Sequence of chain 1.A:
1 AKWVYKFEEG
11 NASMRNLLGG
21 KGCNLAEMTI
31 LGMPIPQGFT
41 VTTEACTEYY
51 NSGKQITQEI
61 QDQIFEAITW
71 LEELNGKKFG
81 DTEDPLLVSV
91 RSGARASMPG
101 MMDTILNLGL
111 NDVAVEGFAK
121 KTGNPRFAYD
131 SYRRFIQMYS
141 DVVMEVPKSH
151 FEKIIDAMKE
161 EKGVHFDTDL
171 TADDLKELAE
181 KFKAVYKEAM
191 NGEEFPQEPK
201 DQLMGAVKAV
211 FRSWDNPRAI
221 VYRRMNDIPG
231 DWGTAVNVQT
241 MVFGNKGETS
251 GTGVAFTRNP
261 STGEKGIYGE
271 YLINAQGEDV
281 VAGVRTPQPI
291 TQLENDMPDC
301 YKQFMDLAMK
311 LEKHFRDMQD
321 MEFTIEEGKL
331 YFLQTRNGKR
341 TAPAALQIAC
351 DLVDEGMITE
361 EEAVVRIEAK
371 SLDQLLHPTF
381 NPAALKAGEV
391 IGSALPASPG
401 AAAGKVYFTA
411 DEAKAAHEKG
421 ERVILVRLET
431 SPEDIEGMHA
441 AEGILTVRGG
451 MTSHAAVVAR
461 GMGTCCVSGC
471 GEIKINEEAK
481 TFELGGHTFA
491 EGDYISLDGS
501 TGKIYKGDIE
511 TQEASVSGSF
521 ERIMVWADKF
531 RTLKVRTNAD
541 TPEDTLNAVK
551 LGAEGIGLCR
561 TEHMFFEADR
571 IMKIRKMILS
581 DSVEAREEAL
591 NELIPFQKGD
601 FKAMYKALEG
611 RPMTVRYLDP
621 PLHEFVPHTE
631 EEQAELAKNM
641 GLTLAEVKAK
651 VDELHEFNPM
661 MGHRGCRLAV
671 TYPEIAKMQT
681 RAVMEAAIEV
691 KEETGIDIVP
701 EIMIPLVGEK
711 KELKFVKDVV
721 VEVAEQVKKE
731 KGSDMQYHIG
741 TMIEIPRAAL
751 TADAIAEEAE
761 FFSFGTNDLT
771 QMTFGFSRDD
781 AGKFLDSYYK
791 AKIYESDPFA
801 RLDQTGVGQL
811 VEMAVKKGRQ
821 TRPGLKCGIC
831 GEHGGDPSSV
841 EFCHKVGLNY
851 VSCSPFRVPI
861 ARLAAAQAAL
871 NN

Binding-site contacts:
Ligand atom O2P contacts residue ASN767 of chain 1.A at 2.9 Å (h-bond).
Ligand atom C1 contacts residue ASN767 of chain 1.A at 3.4 Å.
Ligand atom O1 contacts residue ASN767 of chain 1.A at 2.5 Å (h-bond).
Ligand atom O1 contacts residue THR766 of chain 1.A at 3.0 Å (h-bond).
Ligand atom C1 contacts residue THR766 of chain 1.A at 3.6 Å.
Ligand atom O2 contacts residue MET742 of chain 1.A at 3.1 Å.
Ligand atom C2 contacts residue MET742 of chain 1.A at 3.9 Å (hydrophobic).
Ligand atom C3 contacts residue ARG616 of chain 1.A at 3.8 Å.
Ligand atom C2 contacts residue ARG616 of chain 1.A at 3.9 Å.
Ligand atom O3P contacts residue ARG560 of chain 1.A at 3.0 Å (salt-bridge).
Ligand atom O1 contacts residue GLY831 of chain 1.A at 2.9 Å.
Ligand atom O1P contacts residue ARG560 of chain 1.A at 2.6 Å (salt-bridge).
Ligand atom C1 contacts residue GLU744 of chain 1.A at 3.7 Å.
Ligand atom O2' contacts residue ASN767 of chain 1.A at 3.5 Å (h-bond).
Ligand atom O3P contacts residue LEU558 of chain 1.A at 4.0 Å.
Ligand atom O2 contacts residue MG1 of chain 1.B at 2.3 Å.
Ligand atom C3 contacts residue CYS830 of chain 1.A at 3.7 Å (hydrophobic).
Ligand atom O1P contacts residue ASN767 of chain 1.A at 3.3 Å (h-bond).
Ligand atom O2' contacts residue MG1 of chain 1.B at 2.5 Å.
Ligand atom C3 contacts residue LEU558 of chain 1.A at 3.8 Å (hydrophobic).
Ligand atom O2 contacts residue ARG616 of chain 1.A at 3.0 Å (salt-bridge).
Ligand atom C1 contacts residue GLY765 of chain 1.A at 3.1 Å.
Ligand atom O2' contacts residue THR766 of chain 1.A at 3.8 Å.
Ligand atom C2 contacts residue ASN767 of chain 1.A at 4.0 Å.
Ligand atom C1 contacts residue MG1 of chain 1.B at 3.1 Å.
Ligand atom O1 contacts residue GLY765 of chain 1.A at 3.0 Å.
Ligand atom C2 contacts residue MG1 of chain 1.B at 3.1 Å.
Ligand atom O2' contacts residue GLY765 of chain 1.A at 2.9 Å (h-bond).
Ligand atom C1 contacts residue ASP768 of chain 1.A at 3.8 Å.
Ligand atom O3P contacts residue ARG616 of chain 1.A at 2.4 Å (salt-bridge).
Ligand atom C3 contacts residue ASN767 of chain 1.A at 3.7 Å.
Ligand atom P contacts residue ARG616 of chain 1.A at 3.6 Å.
Ligand atom P contacts residue ASN767 of chain 1.A at 3.4 Å.
Ligand atom P contacts residue ARG560 of chain 1.A at 3.8 Å.
Ligand atom O2' contacts residue ASP768 of chain 1.A at 3.1 Å (salt-bridge).
Ligand atom C2 contacts residue GLY765 of chain 1.A at 3.9 Å.
Ligand atom O1 contacts residue ASP768 of chain 1.A at 3.8 Å.
Ligand atom O2 contacts residue GLU744 of chain 1.A at 3.4 Å (salt-bridge).
Ligand atom C2 contacts residue GLU744 of chain 1.A at 4.0 Å.
Ligand atom O2' contacts residue GLU744 of chain 1.A at 2.8 Å (salt-bridge).

A protein and the small-molecule ligand that binds it are described below.
Small molecule (SMILES): O=C(O)C(=O)CP(=O)(O)O